Sequence of chain 1.A:
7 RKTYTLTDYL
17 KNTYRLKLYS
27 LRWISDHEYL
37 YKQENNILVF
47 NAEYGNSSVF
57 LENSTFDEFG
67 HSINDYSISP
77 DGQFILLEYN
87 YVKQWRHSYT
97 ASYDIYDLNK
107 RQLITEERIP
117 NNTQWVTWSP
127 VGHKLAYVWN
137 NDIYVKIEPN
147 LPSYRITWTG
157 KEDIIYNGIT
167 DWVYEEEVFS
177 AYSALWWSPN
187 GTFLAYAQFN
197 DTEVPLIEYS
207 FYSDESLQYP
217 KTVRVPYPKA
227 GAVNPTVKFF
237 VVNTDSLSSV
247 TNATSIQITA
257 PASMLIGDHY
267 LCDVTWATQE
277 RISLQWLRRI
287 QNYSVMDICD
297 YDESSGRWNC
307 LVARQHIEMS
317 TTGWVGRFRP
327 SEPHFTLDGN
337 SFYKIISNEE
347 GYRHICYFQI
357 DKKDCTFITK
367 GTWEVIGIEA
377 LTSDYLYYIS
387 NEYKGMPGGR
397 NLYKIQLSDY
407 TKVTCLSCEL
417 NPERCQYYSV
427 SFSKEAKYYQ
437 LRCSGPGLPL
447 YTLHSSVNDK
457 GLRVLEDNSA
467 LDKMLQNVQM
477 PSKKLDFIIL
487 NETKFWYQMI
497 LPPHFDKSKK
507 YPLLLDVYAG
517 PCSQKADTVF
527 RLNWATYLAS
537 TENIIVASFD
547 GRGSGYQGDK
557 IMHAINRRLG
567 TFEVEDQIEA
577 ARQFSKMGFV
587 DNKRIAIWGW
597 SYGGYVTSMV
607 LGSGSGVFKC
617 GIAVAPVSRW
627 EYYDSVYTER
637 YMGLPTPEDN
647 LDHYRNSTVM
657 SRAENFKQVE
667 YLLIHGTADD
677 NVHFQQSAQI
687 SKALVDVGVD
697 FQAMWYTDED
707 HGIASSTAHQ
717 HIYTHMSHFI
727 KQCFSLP

Sequence of chain 2.D:
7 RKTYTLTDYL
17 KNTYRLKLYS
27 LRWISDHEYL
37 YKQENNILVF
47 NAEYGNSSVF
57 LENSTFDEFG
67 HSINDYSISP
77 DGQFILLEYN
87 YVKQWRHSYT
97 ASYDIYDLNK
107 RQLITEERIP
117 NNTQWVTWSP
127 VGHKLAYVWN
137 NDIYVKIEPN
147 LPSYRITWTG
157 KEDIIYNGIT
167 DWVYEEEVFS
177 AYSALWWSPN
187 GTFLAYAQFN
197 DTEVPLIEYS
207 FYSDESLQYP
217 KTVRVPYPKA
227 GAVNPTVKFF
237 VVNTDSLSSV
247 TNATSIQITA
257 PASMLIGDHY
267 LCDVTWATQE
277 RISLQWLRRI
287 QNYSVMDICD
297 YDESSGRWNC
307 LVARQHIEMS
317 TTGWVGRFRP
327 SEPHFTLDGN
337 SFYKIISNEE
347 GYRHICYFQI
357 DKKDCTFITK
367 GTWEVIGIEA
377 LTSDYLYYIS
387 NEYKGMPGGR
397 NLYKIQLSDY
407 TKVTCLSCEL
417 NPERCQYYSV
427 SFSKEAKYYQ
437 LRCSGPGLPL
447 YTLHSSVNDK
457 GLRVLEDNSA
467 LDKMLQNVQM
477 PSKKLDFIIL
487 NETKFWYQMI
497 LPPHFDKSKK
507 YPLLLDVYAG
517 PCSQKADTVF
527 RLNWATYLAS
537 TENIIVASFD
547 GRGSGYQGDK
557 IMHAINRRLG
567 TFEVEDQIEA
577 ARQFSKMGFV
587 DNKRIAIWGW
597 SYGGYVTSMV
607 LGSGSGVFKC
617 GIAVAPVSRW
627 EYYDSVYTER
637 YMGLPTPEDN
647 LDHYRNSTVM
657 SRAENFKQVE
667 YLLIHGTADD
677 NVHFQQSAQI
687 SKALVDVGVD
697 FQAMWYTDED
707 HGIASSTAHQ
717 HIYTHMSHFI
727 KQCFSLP

Binding-site contacts:
Ligand atom C8 contacts residue ASN196 of chain 1.A at 4.5 Å.
Ligand atom C6 contacts residue LEU261 of chain 2.D at 4.3 Å (hydrophobic).
Ligand atom O7 contacts residue THR198 of chain 1.A at 4.1 Å.
Ligand atom C7 contacts residue ASN196 of chain 1.A at 3.4 Å.
Ligand atom C5 contacts residue ASN196 of chain 1.A at 3.7 Å.
Ligand atom O5 contacts residue ASN196 of chain 1.A at 2.4 Å (h-bond).
Ligand atom C1 contacts residue ASN196 of chain 1.A at 1.5 Å.
Ligand atom C6 contacts residue THR198 of chain 1.A at 4.0 Å.
Ligand atom O7 contacts residue LYS234 of chain 1.A at 4.2 Å.
Ligand atom N2 contacts residue ILE161 of chain 1.A at 3.5 Å.
Ligand atom O6 contacts residue GLU199 of chain 1.A at 3.9 Å.
Ligand atom C2 contacts residue THR198 of chain 1.A at 4.3 Å.
Ligand atom C8 contacts residue THR155 of chain 1.A at 4.5 Å.
Ligand atom C4 contacts residue ASN196 of chain 1.A at 4.2 Å.
Ligand atom C6 contacts residue GLU199 of chain 1.A at 4.1 Å.
Ligand atom C8 contacts residue ILE161 of chain 1.A at 3.4 Å (hydrophobic).
Ligand atom C1 contacts residue ILE161 of chain 1.A at 4.5 Å (hydrophobic).
Ligand atom C8 contacts residue THR198 of chain 1.A at 4.4 Å.
Ligand atom C7 contacts residue THR198 of chain 1.A at 4.4 Å.
Ligand atom O7 contacts residue ASN196 of chain 1.A at 3.5 Å (h-bond).
Ligand atom C8 contacts residue GLN194 of chain 1.A at 4.4 Å.
Ligand atom C7 contacts residue ILE161 of chain 1.A at 3.7 Å (hydrophobic).
Ligand atom C1 contacts residue THR198 of chain 1.A at 3.2 Å.
Ligand atom C5 contacts residue THR198 of chain 1.A at 3.7 Å.
Ligand atom N2 contacts residue ASN196 of chain 1.A at 2.8 Å (h-bond).
Ligand atom C3 contacts residue ASN196 of chain 1.A at 3.7 Å.
Ligand atom O5 contacts residue THR198 of chain 1.A at 3.5 Å (h-bond).
Ligand atom C2 contacts residue ASN196 of chain 1.A at 2.3 Å.
Ligand atom O6 contacts residue LEU261 of chain 2.D at 4.3 Å.

The protein below binds the small molecule below.
Small molecule (SMILES): CC(=O)N[C@H]1[C@H](O[C@H]2[C@H](O)[C@@H](NC(C)=O)CO[C@@H]2CO)O[C@H](CO)[C@@H](O[C@H]2O[C@H](CO)[C@@H](O)[C@H](O)[C@@H]2O)[C@@H]1O